Binding-site contacts:
Ligand atom C2 contacts residue PHE78 of chain 4.A at 4.1 Å (hydrophobic).
Ligand atom N1 contacts residue GLY181 of chain 4.A at 3.4 Å (h-bond).
Ligand atom O8 contacts residue SER44 of chain 4.A at 3.8 Å.
Ligand atom C4 contacts residue SER77 of chain 4.A at 4.2 Å.
Ligand atom N9 contacts residue ILE45 of chain 4.A at 2.9 Å (h-bond).
Ligand atom O2 contacts residue THR116 of chain 4.A at 3.1 Å (h-bond).
Ligand atom N3 contacts residue ILE45 of chain 4.A at 3.9 Å.
Ligand atom O8 contacts residue ILE45 of chain 4.A at 2.9 Å (h-bond).
Ligand atom C5 contacts residue SER182 of chain 4.A at 3.8 Å.
Ligand atom C5 contacts residue SER77 of chain 4.A at 3.5 Å.
Ligand atom O2 contacts residue GLY181 of chain 4.A at 3.1 Å (h-bond).
Ligand atom O5 contacts residue GLY183 of chain 4.A at 3.0 Å (h-bond).
Ligand atom C8 contacts residue ASN10 of chain 4.A at 3.7 Å.
Ligand atom N1 contacts residue THR116 of chain 4.A at 4.1 Å.
Ligand atom N7 contacts residue ASN10 of chain 4.A at 3.8 Å.
Ligand atom N9 contacts residue VAL148 of chain 4.A at 3.8 Å.
Ligand atom C8 contacts residue ILE45 of chain 4.A at 3.7 Å (hydrophobic).
Ligand atom N1 contacts residue VAL148 of chain 4.A at 3.5 Å.
Ligand atom O8 contacts residue ASN10 of chain 4.A at 2.8 Å (h-bond).
Ligand atom C4 contacts residue PHE78 of chain 4.A at 4.1 Å (hydrophobic).
Ligand atom N3 contacts residue PHE78 of chain 4.A at 4.0 Å.
Ligand atom C5 contacts residue PHE78 of chain 4.A at 3.6 Å (hydrophobic).
Ligand atom N7 contacts residue VAL148 of chain 4.A at 4.1 Å.
Ligand atom C8 contacts residue VAL148 of chain 4.A at 3.7 Å (hydrophobic).
Ligand atom O5 contacts residue SER182 of chain 4.A at 3.5 Å.
Ligand atom O8 contacts residue VAL148 of chain 4.A at 3.7 Å.
Ligand atom O5 contacts residue SER77 of chain 4.A at 3.4 Å.
Ligand atom C4 contacts residue ILE45 of chain 4.A at 3.8 Å (hydrophobic).
Ligand atom O2 contacts residue THR117 of chain 4.A at 3.8 Å.
Ligand atom O2 contacts residue PHE78 of chain 4.A at 4.0 Å.
Ligand atom O2 contacts residue THR121 of chain 4.A at 3.8 Å.
Ligand atom N1 contacts residue THR117 of chain 4.A at 3.2 Å (h-bond).
Ligand atom N7 contacts residue SER77 of chain 4.A at 3.5 Å.
Ligand atom C2 contacts residue GLY181 of chain 4.A at 3.4 Å.
Ligand atom C2 contacts residue THR117 of chain 4.A at 3.8 Å.
Ligand atom O5 contacts residue PHE78 of chain 4.A at 3.0 Å (h-bond).
Ligand atom N1 contacts residue SER182 of chain 4.A at 3.3 Å (h-bond).
Ligand atom C8 contacts residue SER77 of chain 4.A at 4.1 Å.
Ligand atom C5 contacts residue GLY183 of chain 4.A at 4.0 Å.
Ligand atom C2 contacts residue THR116 of chain 4.A at 4.0 Å.

Sequence of chain 4.A:
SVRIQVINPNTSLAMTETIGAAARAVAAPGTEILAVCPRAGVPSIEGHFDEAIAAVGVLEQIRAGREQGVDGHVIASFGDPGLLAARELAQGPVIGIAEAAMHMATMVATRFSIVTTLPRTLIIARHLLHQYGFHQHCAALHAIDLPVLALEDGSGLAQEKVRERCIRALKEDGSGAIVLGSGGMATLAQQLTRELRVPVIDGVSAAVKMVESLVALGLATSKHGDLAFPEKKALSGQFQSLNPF

A protein and the small-molecule ligand that binds it are described below.
Small molecule (SMILES): NC(=O)NC1=NC(=O)NC1=O